Binding-site contacts:
Ligand atom N3 contacts residue GLY414 of chain 1.J at 3.1 Å.
Ligand atom O1B contacts residue GLY87 of chain 1.J at 3.4 Å (h-bond).
Ligand atom O3B contacts residue THR88 of chain 1.J at 3.3 Å (h-bond).
Ligand atom O1A contacts residue K1 of chain 1.SA at 2.5 Å.
Ligand atom S1G contacts residue GLY52 of chain 1.J at 3.4 Å (h-bond).
Ligand atom O3' contacts residue ASP494 of chain 1.J at 2.9 Å (salt-bridge).
Ligand atom O1B contacts residue MG1 of chain 1.RA at 2.3 Å.
Ligand atom PA contacts residue MG1 of chain 1.RA at 3.6 Å.
Ligand atom O2' contacts residue GLY414 of chain 1.J at 2.7 Å (h-bond).
Ligand atom O1A contacts residue GLY31 of chain 1.J at 2.9 Å (h-bond).
Ligand atom O3B contacts residue GLY87 of chain 1.J at 3.6 Å (h-bond).
Ligand atom O1A contacts residue THR29 of chain 1.J at 3.5 Å (h-bond).
Ligand atom N6 contacts residue ALA480 of chain 1.J at 3.4 Å (h-bond).
Ligand atom O2G contacts residue GLY87 of chain 1.J at 3.5 Å (h-bond).
Ligand atom S1G contacts residue THR89 of chain 1.J at 2.7 Å (h-bond).
Ligand atom O3A contacts residue LEU30 of chain 1.J at 3.5 Å.
Ligand atom O5' contacts residue GLY31 of chain 1.J at 3.3 Å (h-bond).
Ligand atom C6 contacts residue PRO32 of chain 1.J at 3.6 Å (hydrophobic).
Ligand atom O2A contacts residue MG1 of chain 1.RA at 2.1 Å.
Ligand atom O3B contacts residue THR89 of chain 1.J at 3.1 Å (h-bond).
Ligand atom O2B contacts residue THR90 of chain 1.J at 2.5 Å (h-bond).
Ligand atom C4 contacts residue PRO32 of chain 1.J at 3.5 Å (hydrophobic).
Ligand atom O2G contacts residue THR88 of chain 1.J at 3.2 Å (h-bond).
Ligand atom C2 contacts residue ALA479 of chain 1.J at 3.5 Å (hydrophobic).
Ligand atom C2 contacts residue TYR477 of chain 1.J at 3.5 Å (hydrophobic).
Ligand atom PB contacts residue MG1 of chain 1.RA at 3.4 Å.
Ligand atom C5 contacts residue PRO32 of chain 1.J at 3.5 Å (hydrophobic).
Ligand atom S1G contacts residue THR88 of chain 1.J at 3.5 Å (h-bond).
Ligand atom N1 contacts residue ALA479 of chain 1.J at 2.9 Å (h-bond).
Ligand atom O3G contacts residue MG1 of chain 1.RA at 2.1 Å.
Ligand atom C2' contacts residue ASP494 of chain 1.J at 3.3 Å.
Ligand atom N6 contacts residue ASN478 of chain 1.J at 3.2 Å (h-bond).
Ligand atom O2B contacts residue GLY87 of chain 1.J at 3.4 Å.
Ligand atom PG contacts residue MG1 of chain 1.RA at 3.3 Å.
Ligand atom O1B contacts residue ASP86 of chain 1.J at 2.9 Å (salt-bridge).
Ligand atom O3G contacts residue ASP86 of chain 1.J at 3.5 Å (salt-bridge).
Ligand atom O4' contacts residue GLY31 of chain 1.J at 3.6 Å.
Ligand atom O2' contacts residue ASP494 of chain 1.J at 2.8 Å (salt-bridge).
Ligand atom C3' contacts residue ASP494 of chain 1.J at 3.4 Å.
Ligand atom O2' contacts residue GLY413 of chain 1.J at 3.3 Å.

The protein below binds the small molecule below.
Small molecule (SMILES): Nc1ncnc2c1ncn2[C@@H]1O[C@H](COP(=O)(O)OP(=O)(O)OP(O)(O)=S)[C@@H](O)[C@H]1O

Sequence of chain 1.J:
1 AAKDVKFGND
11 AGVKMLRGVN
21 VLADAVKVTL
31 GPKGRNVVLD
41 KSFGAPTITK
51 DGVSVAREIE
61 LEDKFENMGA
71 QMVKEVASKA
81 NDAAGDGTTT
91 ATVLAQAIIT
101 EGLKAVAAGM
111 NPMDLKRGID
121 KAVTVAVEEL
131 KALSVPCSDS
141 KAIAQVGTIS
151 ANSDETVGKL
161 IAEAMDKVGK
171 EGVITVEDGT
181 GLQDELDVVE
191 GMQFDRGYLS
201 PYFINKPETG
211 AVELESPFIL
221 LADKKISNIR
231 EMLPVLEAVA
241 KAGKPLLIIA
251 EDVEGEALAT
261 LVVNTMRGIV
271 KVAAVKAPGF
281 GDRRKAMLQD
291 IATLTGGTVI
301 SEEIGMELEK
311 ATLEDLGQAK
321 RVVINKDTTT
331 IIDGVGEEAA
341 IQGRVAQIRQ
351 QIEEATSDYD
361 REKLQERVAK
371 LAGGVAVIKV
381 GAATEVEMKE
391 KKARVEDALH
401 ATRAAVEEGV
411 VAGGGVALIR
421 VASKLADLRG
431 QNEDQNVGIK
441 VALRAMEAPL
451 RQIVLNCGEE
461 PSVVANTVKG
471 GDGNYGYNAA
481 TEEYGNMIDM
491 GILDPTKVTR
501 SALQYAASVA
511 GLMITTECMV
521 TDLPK